A small-molecule ligand and the protein it binds are described below.
Small molecule (SMILES): CC(=O)N[C@@H]1[C@@H](O)[C@H](O)[C@@H](CO)O[C@H]1O

Binding-site contacts:
Ligand atom O7 contacts residue ASN144 of chain 1.D at 4.1 Å.
Ligand atom N2 contacts residue ASN144 of chain 1.D at 3.1 Å (h-bond).
Ligand atom C1 contacts residue GLY145 of chain 1.D at 4.5 Å.
Ligand atom C6 contacts residue GLY145 of chain 1.D at 4.2 Å.
Ligand atom C7 contacts residue ASN144 of chain 1.D at 4.1 Å.
Ligand atom O5 contacts residue ASN144 of chain 1.D at 2.4 Å (h-bond).
Ligand atom C2 contacts residue ASN144 of chain 1.D at 2.7 Å.
Ligand atom C1 contacts residue ASN144 of chain 1.D at 1.5 Å.
Ligand atom O6 contacts residue GLY145 of chain 1.D at 3.6 Å.
Ligand atom C5 contacts residue ASN144 of chain 1.D at 3.6 Å.
Ligand atom C4 contacts residue ASN144 of chain 1.D at 4.3 Å.
Ligand atom O5 contacts residue GLY145 of chain 1.D at 3.8 Å.
Ligand atom C3 contacts residue ASN144 of chain 1.D at 3.9 Å.

Sequence of chain 1.D:
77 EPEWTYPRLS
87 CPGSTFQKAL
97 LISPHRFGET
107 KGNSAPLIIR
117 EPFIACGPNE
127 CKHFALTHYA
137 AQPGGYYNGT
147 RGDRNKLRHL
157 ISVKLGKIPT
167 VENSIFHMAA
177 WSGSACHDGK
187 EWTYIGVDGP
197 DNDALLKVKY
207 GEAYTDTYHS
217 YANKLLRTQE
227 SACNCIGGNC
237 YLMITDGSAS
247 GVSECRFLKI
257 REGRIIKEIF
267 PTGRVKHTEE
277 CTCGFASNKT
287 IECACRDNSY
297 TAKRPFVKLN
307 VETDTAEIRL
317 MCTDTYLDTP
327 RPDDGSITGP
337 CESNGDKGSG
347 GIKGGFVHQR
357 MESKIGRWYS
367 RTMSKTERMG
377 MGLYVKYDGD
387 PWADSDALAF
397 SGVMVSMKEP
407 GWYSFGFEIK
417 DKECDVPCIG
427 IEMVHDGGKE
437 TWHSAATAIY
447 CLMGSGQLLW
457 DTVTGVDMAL